A protein and the small-molecule ligand that binds it are described below.
Small molecule (SMILES): CC(=O)N[C@H]1[C@H](O[C@H]2[C@H](O)[C@@H](NC(C)=O)CO[C@@H]2CO[C@H]2O[C@@H](C)[C@@H](O)[C@@H](O)[C@@H]2O)O[C@H](CO)[C@@H](O[C@@H]2O[C@H](CO)[C@@H](O)[C@H](O)[C@@H]2O)[C@@H]1O

Sequence of chain 1.A:
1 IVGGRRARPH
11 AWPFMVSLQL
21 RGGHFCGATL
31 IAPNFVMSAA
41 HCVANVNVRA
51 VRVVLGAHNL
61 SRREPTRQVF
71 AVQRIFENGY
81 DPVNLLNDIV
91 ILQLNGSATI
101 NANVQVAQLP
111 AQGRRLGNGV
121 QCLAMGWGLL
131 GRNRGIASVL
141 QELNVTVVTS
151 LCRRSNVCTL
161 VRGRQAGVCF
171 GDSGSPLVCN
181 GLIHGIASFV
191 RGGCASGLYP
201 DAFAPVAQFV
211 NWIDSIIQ

Binding-site contacts:
Ligand atom O5 contacts residue PHE70 of chain 1.A at 4.2 Å.
Ligand atom C5 contacts residue ALA71 of chain 1.A at 4.2 Å (hydrophobic).
Ligand atom C8 contacts residue VAL69 of chain 1.A at 3.7 Å (hydrophobic).
Ligand atom C8 contacts residue GLY96 of chain 1.A at 4.5 Å.
Ligand atom C6 contacts residue PHE70 of chain 1.A at 4.4 Å (hydrophobic).
Ligand atom O2 contacts residue ALA71 of chain 1.A at 3.8 Å.
Ligand atom O5 contacts residue ARG52 of chain 1.A at 2.9 Å (salt-bridge).
Ligand atom O5 contacts residue ASN95 of chain 1.A at 2.4 Å (h-bond).
Ligand atom O7 contacts residue ASN95 of chain 1.A at 3.2 Å (h-bond).
Ligand atom C2 contacts residue ASN95 of chain 1.A at 2.5 Å.
Ligand atom O5 contacts residue ALA71 of chain 1.A at 3.6 Å.
Ligand atom C5 contacts residue PHE70 of chain 1.A at 4.3 Å (hydrophobic).
Ligand atom C2 contacts residue ARG52 of chain 1.A at 4.4 Å.
Ligand atom C1 contacts residue ALA71 of chain 1.A at 4.1 Å (hydrophobic).
Ligand atom C1 contacts residue ARG52 of chain 1.A at 3.4 Å.
Ligand atom O2 contacts residue ARG52 of chain 1.A at 4.3 Å.
Ligand atom C2 contacts residue ALA71 of chain 1.A at 4.5 Å (hydrophobic).
Ligand atom C5 contacts residue VAL69 of chain 1.A at 4.0 Å (hydrophobic).
Ligand atom C6 contacts residue ARG52 of chain 1.A at 3.7 Å.
Ligand atom C4 contacts residue ASN95 of chain 1.A at 4.2 Å.
Ligand atom C5 contacts residue ARG52 of chain 1.A at 3.2 Å.
Ligand atom O6 contacts residue ARG52 of chain 1.A at 4.2 Å.
Ligand atom C7 contacts residue VAL69 of chain 1.A at 4.4 Å (hydrophobic).
Ligand atom N2 contacts residue ASN95 of chain 1.A at 3.0 Å (h-bond).
Ligand atom C6 contacts residue ALA71 of chain 1.A at 4.3 Å (hydrophobic).
Ligand atom C3 contacts residue ASN95 of chain 1.A at 3.8 Å.
Ligand atom C8 contacts residue ASN95 of chain 1.A at 3.5 Å.
Ligand atom C5 contacts residue ASN95 of chain 1.A at 3.7 Å.
Ligand atom C6 contacts residue ARG52 of chain 1.A at 4.2 Å.
Ligand atom C1 contacts residue ASN95 of chain 1.A at 1.4 Å.
Ligand atom C7 contacts residue ASN95 of chain 1.A at 3.3 Å.
Ligand atom O7 contacts residue VAL69 of chain 1.A at 4.1 Å.